Sequence of chain 4.C:
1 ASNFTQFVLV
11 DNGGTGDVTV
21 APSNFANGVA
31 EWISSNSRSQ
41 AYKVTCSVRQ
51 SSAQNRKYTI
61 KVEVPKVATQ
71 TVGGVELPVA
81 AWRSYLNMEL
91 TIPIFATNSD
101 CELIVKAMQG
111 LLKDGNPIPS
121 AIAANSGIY

The small molecule below binds the protein below.
Small molecule (SMILES): Nc1ccn([C@@H]2O[C@H](CO[P](=O)(O)O[C@H]3[C@@H](O)[C@H](n4ccc(N)nc4=O)O[C@@H]3CO[P](=O)(O)O[C@H]3[C@@H](O)[C@H](n4cnc5c(N)ncnc54)O[C@@H]3CO[P](=O)(O)O[C@H]3[C@@H](O)[C@H](n4ccc(N)nc4=O)O[C@@H]3CO[P](=O)(O)O[C@H]3[C@@H](O)[C@H](n4ccc(=O)[nH]c4=O)O[C@@H]3CO[P](=O)(O)O[C@H]3[C@@H](O)[C@H](n4cnc5c(N)ncnc54)O[C@@H]3CO[P](=O)(O)O[C@H]3[C@@H](O)[C@H](n4cnc5c(=O)nc(N)[nH]c54)O[C@@H]3CO[P](=O)(O)O[C@H]3[C@@H](O)[C@H](n4cnc5c(=O)nc(N)[nH]c54)O[C@@H]3CO)[C@@H](O)[C@H]2O)c(=O)n1

Binding-site contacts:
Ligand atom N6 contacts residue THR45 of chain 4.C at 2.9 Å (h-bond).
Ligand atom O2 contacts residue ASN87 of chain 4.C at 3.2 Å (h-bond).
Ligand atom C4 contacts residue TYR85 of chain 4.C at 3.5 Å (hydrophobic).
Ligand atom C6 contacts residue SER47 of chain 4.C at 3.8 Å.
Ligand atom O5' contacts residue TYR85 of chain 4.C at 3.9 Å.
Ligand atom N1 contacts residue THR59 of chain 4.C at 3.6 Å.
Ligand atom OP2 contacts residue LYS43 of chain 4.C at 3.2 Å (salt-bridge).
Ligand atom C5 contacts residue THR45 of chain 4.C at 3.3 Å.
Ligand atom N7 contacts residue LYS61 of chain 4.C at 3.6 Å.
Ligand atom C3' contacts residue GLU63 of chain 4.C at 3.8 Å.
Ligand atom C5' contacts residue TYR85 of chain 4.C at 3.1 Å (hydrophobic).
Ligand atom N1 contacts residue TYR85 of chain 4.C at 3.6 Å.
Ligand atom N6 contacts residue THR59 of chain 4.C at 2.9 Å (h-bond).
Ligand atom O3' contacts residue TYR85 of chain 4.C at 3.6 Å.
Ligand atom C2 contacts residue TYR85 of chain 4.C at 3.7 Å (hydrophobic).
Ligand atom C6 contacts residue VAL29 of chain 4.C at 3.9 Å (hydrophobic).
Ligand atom C5 contacts residue VAL29 of chain 4.C at 3.7 Å (hydrophobic).
Ligand atom O2' contacts residue GLU63 of chain 4.C at 3.0 Å (salt-bridge).
Ligand atom C5 contacts residue TYR85 of chain 4.C at 3.5 Å (hydrophobic).
Ligand atom P contacts residue TYR85 of chain 4.C at 3.5 Å.
Ligand atom C3' contacts residue TYR85 of chain 4.C at 3.3 Å (hydrophobic).
Ligand atom C6 contacts residue THR59 of chain 4.C at 3.7 Å.
Ligand atom C6 contacts residue THR45 of chain 4.C at 3.5 Å.
Ligand atom OP2 contacts residue TYR85 of chain 4.C at 2.5 Å (h-bond).
Ligand atom C4' contacts residue TYR85 of chain 4.C at 3.3 Å (hydrophobic).
Ligand atom N1 contacts residue SER47 of chain 4.C at 2.7 Å (h-bond).
Ligand atom C6 contacts residue TYR85 of chain 4.C at 3.5 Å (hydrophobic).
Ligand atom N9 contacts residue LYS61 of chain 4.C at 3.7 Å.
Ligand atom OP2 contacts residue TYR85 of chain 4.C at 3.9 Å.
Ligand atom C2' contacts residue GLU63 of chain 4.C at 3.5 Å.
Ligand atom N4 contacts residue TYR85 of chain 4.C at 3.8 Å.
Ligand atom N6 contacts residue CYS46 of chain 4.C at 3.4 Å (h-bond).
Ligand atom O2' contacts residue TYR85 of chain 4.C at 3.5 Å.
Ligand atom C4 contacts residue LYS61 of chain 4.C at 3.9 Å.
Ligand atom N3 contacts residue TYR85 of chain 4.C at 3.6 Å.
Ligand atom C2 contacts residue SER47 of chain 4.C at 3.0 Å.
Ligand atom C8 contacts residue THR45 of chain 4.C at 3.8 Å.
Ligand atom O4' contacts residue LYS61 of chain 4.C at 3.1 Å (salt-bridge).
Ligand atom C2' contacts residue TYR85 of chain 4.C at 3.4 Å (hydrophobic).
Ligand atom N7 contacts residue THR45 of chain 4.C at 2.6 Å (h-bond).